Binding-site contacts:
Ligand atom O6 contacts residue THR100 of chain 1.H at 2.8 Å (h-bond).
Ligand atom O5 contacts residue SER43 of chain 1.H at 3.9 Å.
Ligand atom O5 contacts residue GLN94 of chain 1.H at 4.0 Å.
Ligand atom O3 contacts residue MAN1 of chain 1.U at 2.8 Å.
Ligand atom O6 contacts residue VAL63 of chain 1.H at 4.0 Å.
Ligand atom O5 contacts residue MAN1 of chain 1.V at 3.6 Å (h-bond).
Ligand atom O2 contacts residue MAN1 of chain 1.U at 2.8 Å.
Ligand atom O6 contacts residue MAN1 of chain 1.V at 3.9 Å.
Ligand atom O2 contacts residue MAN1 of chain 1.V at 2.0 Å (h-bond).
Ligand atom C2 contacts residue ASN96 of chain 1.H at 2.3 Å.
Ligand atom C7 contacts residue ASN96 of chain 1.H at 3.0 Å.
Ligand atom C6 contacts residue MAN1 of chain 1.U at 3.5 Å.
Ligand atom C3 contacts residue MAN1 of chain 1.U at 3.7 Å.
Ligand atom C3 contacts residue GLN196 of chain 1.H at 4.0 Å.
Ligand atom C5 contacts residue SER43 of chain 1.H at 3.9 Å.
Ligand atom C2 contacts residue MAN1 of chain 1.V at 3.5 Å.
Ligand atom C6 contacts residue ARG44 of chain 1.H at 4.0 Å.
Ligand atom C1 contacts residue ASN96 of chain 1.H at 1.4 Å.
Ligand atom C6 contacts residue THR100 of chain 1.H at 3.3 Å.
Ligand atom C3 contacts residue ASN96 of chain 1.H at 3.6 Å.
Ligand atom O3 contacts residue TYR41 of chain 1.H at 3.9 Å.
Ligand atom O7 contacts residue ASN96 of chain 1.H at 3.1 Å (h-bond).
Ligand atom C2 contacts residue GLN196 of chain 1.H at 4.0 Å.
Ligand atom O6 contacts residue MAN1 of chain 1.U at 3.1 Å.
Ligand atom O5 contacts residue ASN96 of chain 1.H at 2.5 Å (h-bond).
Ligand atom C2 contacts residue MAN1 of chain 1.U at 3.4 Å.
Ligand atom O6 contacts residue TYR41 of chain 1.H at 3.2 Å (h-bond).
Ligand atom C6 contacts residue MAN1 of chain 1.V at 3.0 Å.
Ligand atom O6 contacts residue SER43 of chain 1.H at 3.7 Å.
Ligand atom C1 contacts residue THR98 of chain 1.H at 3.1 Å.
Ligand atom N2 contacts residue THR98 of chain 1.H at 4.1 Å.
Ligand atom O5 contacts residue THR98 of chain 1.H at 4.0 Å.
Ligand atom O3 contacts residue GLN196 of chain 1.H at 3.0 Å (h-bond).
Ligand atom C5 contacts residue ASN96 of chain 1.H at 3.7 Å.
Ligand atom O2 contacts residue GLN196 of chain 1.H at 3.5 Å (h-bond).
Ligand atom C6 contacts residue TYR41 of chain 1.H at 2.9 Å (hydrophobic).
Ligand atom O4 contacts residue VAL63 of chain 1.H at 3.8 Å.
Ligand atom N2 contacts residue ASN96 of chain 1.H at 2.6 Å (h-bond).
Ligand atom C1 contacts residue MAN1 of chain 1.V at 3.9 Å.
Ligand atom C5 contacts residue THR100 of chain 1.H at 3.9 Å.

Sequence of chain 1.H:
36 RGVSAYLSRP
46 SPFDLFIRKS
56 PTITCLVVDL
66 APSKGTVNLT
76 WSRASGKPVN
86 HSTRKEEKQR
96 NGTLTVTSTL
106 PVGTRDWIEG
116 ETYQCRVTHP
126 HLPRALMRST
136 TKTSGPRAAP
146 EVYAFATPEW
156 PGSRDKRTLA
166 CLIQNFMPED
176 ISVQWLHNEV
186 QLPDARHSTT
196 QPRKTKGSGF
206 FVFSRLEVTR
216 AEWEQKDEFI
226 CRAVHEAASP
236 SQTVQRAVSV

The small molecule below binds the protein below.
Small molecule (SMILES): CC(=O)N[C@H]1[C@H](O[C@H]2[C@H](O)[C@@H](NC(C)=O)CO[C@@H]2CO)O[C@H](CO)[C@@H](O[C@@H]2O[C@H](CO[C@H]3O[C@H](CO)[C@@H](O)[C@H](O)[C@@H]3O)[C@@H](O)[C@H](O)[C@@H]2O)[C@@H]1O